Binding-site contacts:
Ligand atom C8 contacts residue ASN553 of chain 2.A at 4.3 Å.
Ligand atom C7 contacts residue ASN553 of chain 2.A at 3.7 Å.
Ligand atom N2 contacts residue ASN553 of chain 2.A at 2.8 Å (h-bond).
Ligand atom C5 contacts residue ASN553 of chain 2.A at 3.6 Å.
Ligand atom C1 contacts residue ASN553 of chain 2.A at 1.4 Å.
Ligand atom O5 contacts residue ASN553 of chain 2.A at 2.3 Å (h-bond).
Ligand atom O7 contacts residue THR543 of chain 2.A at 3.1 Å (h-bond).
Ligand atom C3 contacts residue ASN553 of chain 2.A at 3.7 Å.
Ligand atom C8 contacts residue LYS549 of chain 2.A at 3.5 Å.
Ligand atom C2 contacts residue ASN553 of chain 2.A at 2.4 Å.
Ligand atom C4 contacts residue ASN553 of chain 2.A at 4.2 Å.
Ligand atom O7 contacts residue ASN553 of chain 2.A at 4.5 Å.
Ligand atom C7 contacts residue THR543 of chain 2.A at 3.8 Å.
Ligand atom C8 contacts residue THR543 of chain 2.A at 4.5 Å.

The protein below binds the small molecule below.
Small molecule (SMILES): CC(=O)N[C@@H]1[C@@H](O)[C@H](O)[C@@H](CO)O[C@H]1O

Sequence of chain 2.A:
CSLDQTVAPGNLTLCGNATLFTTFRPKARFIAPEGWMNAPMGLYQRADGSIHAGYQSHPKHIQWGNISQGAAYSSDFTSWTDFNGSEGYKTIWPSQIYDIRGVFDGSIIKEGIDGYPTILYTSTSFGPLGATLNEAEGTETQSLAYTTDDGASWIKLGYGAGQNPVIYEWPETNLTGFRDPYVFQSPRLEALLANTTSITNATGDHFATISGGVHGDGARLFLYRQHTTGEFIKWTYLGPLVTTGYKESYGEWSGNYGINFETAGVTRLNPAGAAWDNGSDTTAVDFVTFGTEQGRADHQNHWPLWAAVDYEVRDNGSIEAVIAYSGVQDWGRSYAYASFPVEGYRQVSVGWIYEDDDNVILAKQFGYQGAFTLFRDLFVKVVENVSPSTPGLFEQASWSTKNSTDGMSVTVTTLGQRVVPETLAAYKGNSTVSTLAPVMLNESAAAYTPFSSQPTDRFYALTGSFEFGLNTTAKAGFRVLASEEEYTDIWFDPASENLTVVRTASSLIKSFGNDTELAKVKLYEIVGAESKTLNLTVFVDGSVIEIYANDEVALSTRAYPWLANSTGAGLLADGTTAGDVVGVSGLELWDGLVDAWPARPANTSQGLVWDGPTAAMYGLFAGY